Binding-site contacts:
Ligand atom C3 contacts residue ASN616 of chain 1.C at 3.8 Å.
Ligand atom C7 contacts residue ASN616 of chain 1.C at 3.2 Å.
Ligand atom N2 contacts residue ASN616 of chain 1.C at 2.9 Å (h-bond).
Ligand atom C8 contacts residue ASN616 of chain 1.C at 3.9 Å.
Ligand atom O7 contacts residue ASN616 of chain 1.C at 3.6 Å (h-bond).
Ligand atom C8 contacts residue GLN644 of chain 1.C at 4.0 Å.
Ligand atom C5 contacts residue ASN616 of chain 1.C at 3.6 Å.
Ligand atom O5 contacts residue ASN616 of chain 1.C at 2.4 Å (h-bond).
Ligand atom C2 contacts residue ASN616 of chain 1.C at 2.5 Å.
Ligand atom C4 contacts residue ASN616 of chain 1.C at 4.2 Å.
Ligand atom C1 contacts residue ASN616 of chain 1.C at 1.4 Å.

A protein and the small-molecule ligand that binds it are described below.
Small molecule (SMILES): CC(=O)N[C@@H]1[C@@H](O)[C@H](O)[C@@H](CO)O[C@H]1O

Sequence of chain 1.C:
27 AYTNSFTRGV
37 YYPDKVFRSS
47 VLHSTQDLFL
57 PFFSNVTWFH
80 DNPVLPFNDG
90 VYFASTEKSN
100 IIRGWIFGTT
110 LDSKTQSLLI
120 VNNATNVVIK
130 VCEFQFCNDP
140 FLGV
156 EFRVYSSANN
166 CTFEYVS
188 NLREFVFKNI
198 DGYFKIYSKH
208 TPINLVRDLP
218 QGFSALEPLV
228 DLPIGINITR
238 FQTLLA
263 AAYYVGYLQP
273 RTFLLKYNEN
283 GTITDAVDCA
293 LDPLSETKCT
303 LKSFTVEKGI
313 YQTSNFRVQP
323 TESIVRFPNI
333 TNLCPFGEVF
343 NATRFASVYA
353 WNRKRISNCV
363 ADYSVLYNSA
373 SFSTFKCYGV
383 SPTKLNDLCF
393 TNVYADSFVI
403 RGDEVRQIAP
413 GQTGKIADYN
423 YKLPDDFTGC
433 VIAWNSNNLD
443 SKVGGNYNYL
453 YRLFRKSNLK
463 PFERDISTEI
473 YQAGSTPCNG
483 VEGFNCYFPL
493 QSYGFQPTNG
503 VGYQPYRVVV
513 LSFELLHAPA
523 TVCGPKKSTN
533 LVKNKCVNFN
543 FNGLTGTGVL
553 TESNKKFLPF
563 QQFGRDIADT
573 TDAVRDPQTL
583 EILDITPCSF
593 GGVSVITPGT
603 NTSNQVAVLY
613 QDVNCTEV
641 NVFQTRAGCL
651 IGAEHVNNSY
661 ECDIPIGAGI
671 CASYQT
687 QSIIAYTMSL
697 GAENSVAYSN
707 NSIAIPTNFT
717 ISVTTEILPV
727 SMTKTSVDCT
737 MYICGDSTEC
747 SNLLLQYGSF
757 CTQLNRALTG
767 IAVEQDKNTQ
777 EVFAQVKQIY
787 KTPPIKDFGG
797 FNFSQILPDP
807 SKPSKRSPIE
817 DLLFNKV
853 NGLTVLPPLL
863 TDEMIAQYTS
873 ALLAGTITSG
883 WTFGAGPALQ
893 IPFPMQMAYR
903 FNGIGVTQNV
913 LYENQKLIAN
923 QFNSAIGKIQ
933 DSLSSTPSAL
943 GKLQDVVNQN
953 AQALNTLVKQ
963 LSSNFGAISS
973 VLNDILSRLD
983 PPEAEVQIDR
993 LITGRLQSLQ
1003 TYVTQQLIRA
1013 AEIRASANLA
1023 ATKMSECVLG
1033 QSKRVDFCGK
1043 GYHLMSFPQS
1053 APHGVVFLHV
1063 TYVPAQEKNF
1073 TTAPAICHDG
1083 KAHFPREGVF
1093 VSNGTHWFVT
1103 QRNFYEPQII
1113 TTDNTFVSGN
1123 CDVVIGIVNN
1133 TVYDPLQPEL